This protein binds this small molecule.
Small molecule (SMILES): NC1=N[C@@]2([C@@H]3C[C@H]3NC(=O)c3ccc(F)cn3)COC[C@H]2CS1

Sequence of chain 1.A:
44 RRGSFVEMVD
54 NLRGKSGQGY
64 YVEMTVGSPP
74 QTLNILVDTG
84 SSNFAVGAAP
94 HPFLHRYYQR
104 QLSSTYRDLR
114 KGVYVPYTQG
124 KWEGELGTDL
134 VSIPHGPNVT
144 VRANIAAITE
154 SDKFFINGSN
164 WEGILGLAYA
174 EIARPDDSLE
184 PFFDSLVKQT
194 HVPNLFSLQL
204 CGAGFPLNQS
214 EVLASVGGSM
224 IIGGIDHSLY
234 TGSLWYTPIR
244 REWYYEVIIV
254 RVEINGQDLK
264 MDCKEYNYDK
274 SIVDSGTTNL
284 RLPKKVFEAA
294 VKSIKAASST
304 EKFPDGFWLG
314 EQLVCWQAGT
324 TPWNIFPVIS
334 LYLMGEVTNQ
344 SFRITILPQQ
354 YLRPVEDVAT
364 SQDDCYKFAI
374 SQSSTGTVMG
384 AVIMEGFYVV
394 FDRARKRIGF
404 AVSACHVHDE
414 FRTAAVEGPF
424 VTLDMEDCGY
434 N

Binding-site contacts:
Ligand atom C12 contacts residue ARG415 of chain 1.A at 4.4 Å.
Ligand atom C8 contacts residue THR416 of chain 1.A at 3.5 Å.
Ligand atom N16 contacts residue HIS411 of chain 1.A at 3.6 Å.
Ligand atom N19 contacts residue HIS411 of chain 1.A at 3.8 Å.
Ligand atom C5 contacts residue ASP412 of chain 1.A at 4.3 Å.
Ligand atom C13 contacts residue GLU413 of chain 1.A at 4.4 Å.
Ligand atom C15 contacts residue GLU413 of chain 1.A at 4.2 Å.
Ligand atom C3 contacts residue GLU413 of chain 1.A at 4.1 Å.
Ligand atom C8 contacts residue ASP412 of chain 1.A at 3.7 Å.
Ligand atom C14 contacts residue HIS411 of chain 1.A at 4.5 Å.
Ligand atom N19 contacts residue ASP412 of chain 1.A at 3.3 Å (salt-bridge).
Ligand atom C4 contacts residue GLU413 of chain 1.A at 4.3 Å.
Ligand atom C12 contacts residue PHE414 of chain 1.A at 4.1 Å (hydrophobic).
Ligand atom C5 contacts residue HIS411 of chain 1.A at 4.4 Å.
Ligand atom C5 contacts residue GLU413 of chain 1.A at 4.1 Å.
Ligand atom C14 contacts residue ASP412 of chain 1.A at 3.9 Å.
Ligand atom C7 contacts residue ASP412 of chain 1.A at 4.3 Å.
Ligand atom C8 contacts residue PHE414 of chain 1.A at 3.6 Å (hydrophobic).
Ligand atom C10 contacts residue PHE414 of chain 1.A at 3.7 Å (hydrophobic).
Ligand atom C12 contacts residue GLU413 of chain 1.A at 3.2 Å.
Ligand atom N19 contacts residue GLU413 of chain 1.A at 3.7 Å.
Ligand atom N16 contacts residue GLU413 of chain 1.A at 3.6 Å.
Ligand atom C14 contacts residue GLU413 of chain 1.A at 3.9 Å.
Ligand atom C7 contacts residue GLU413 of chain 1.A at 4.2 Å.
Ligand atom C8 contacts residue ARG415 of chain 1.A at 3.4 Å.
Ligand atom C14 contacts residue THR416 of chain 1.A at 3.8 Å.
Ligand atom C3 contacts residue HIS411 of chain 1.A at 4.2 Å.
Ligand atom N16 contacts residue ASP412 of chain 1.A at 3.4 Å (salt-bridge).
Ligand atom C8 contacts residue GLU413 of chain 1.A at 3.8 Å.
Ligand atom C3 contacts residue ASP412 of chain 1.A at 4.1 Å.
Ligand atom C7 contacts residue HIS411 of chain 1.A at 4.4 Å.